Binding-site contacts:
Ligand atom C2 contacts residue VAL148 of chain 1.A at 3.9 Å (hydrophobic).
Ligand atom C3 contacts residue LEU75 of chain 1.A at 4.3 Å (hydrophobic).
Ligand atom O6 contacts residue TRP144 of chain 1.A at 3.7 Å.
Ligand atom C2 contacts residue PHE31 of chain 1.A at 4.0 Å (hydrophobic).
Ligand atom O5 contacts residue ILE71 of chain 1.B at 3.8 Å.
Ligand atom C14 contacts residue TYR30 of chain 1.B at 4.3 Å (hydrophobic).
Ligand atom O7 contacts residue VAL148 of chain 1.A at 4.1 Å.
Ligand atom C20 contacts residue THR149 of chain 1.A at 3.8 Å.
Ligand atom C6 contacts residue GLY72 of chain 1.B at 4.2 Å.
Ligand atom C16 contacts residue TYR30 of chain 1.B at 3.6 Å (hydrophobic).
Ligand atom C18 contacts residue GLY72 of chain 1.B at 4.3 Å.
Ligand atom C18 contacts residue ILE71 of chain 1.B at 3.5 Å (hydrophobic).
Ligand atom C1 contacts residue VAL143 of chain 1.A at 4.0 Å (hydrophobic).
Ligand atom C11 contacts residue THR149 of chain 1.A at 3.8 Å.
Ligand atom O5 contacts residue GLY72 of chain 1.B at 3.7 Å.
Ligand atom C11 contacts residue SER145 of chain 1.A at 4.3 Å.
Ligand atom C12 contacts residue SER145 of chain 1.A at 4.3 Å.
Ligand atom C19 contacts residue ASN152 of chain 1.A at 3.8 Å.
Ligand atom C16 contacts residue THR149 of chain 1.A at 4.2 Å.
Ligand atom O2 contacts residue VAL143 of chain 1.A at 3.0 Å (h-bond).
Ligand atom C15 contacts residue LEU46 of chain 1.B at 4.0 Å (hydrophobic).
Ligand atom O7 contacts residue TRP144 of chain 1.A at 4.1 Å.
Ligand atom C5 contacts residue GLY72 of chain 1.B at 4.3 Å.
Ligand atom C2 contacts residue TYR80 of chain 1.A at 4.4 Å (hydrophobic).
Ligand atom O7 contacts residue SER145 of chain 1.A at 3.4 Å (h-bond).
Ligand atom O6 contacts residue GLY72 of chain 1.B at 3.7 Å.
Ligand atom C1 contacts residue VAL148 of chain 1.A at 3.9 Å (hydrophobic).
Ligand atom C14 contacts residue PHE26 of chain 1.B at 3.8 Å (hydrophobic).
Ligand atom C15 contacts residue PHE26 of chain 1.B at 3.4 Å (hydrophobic).
Ligand atom O7 contacts residue THR149 of chain 1.A at 3.1 Å (h-bond).
Ligand atom O2 contacts residue TRP144 of chain 1.A at 3.8 Å.
Ligand atom C18 contacts residue LEU75 of chain 1.A at 3.7 Å (hydrophobic).
Ligand atom C17 contacts residue LYS27 of chain 1.B at 4.3 Å.
Ligand atom C21 contacts residue SER73 of chain 1.B at 4.4 Å.
Ligand atom O5 contacts residue THR74 of chain 1.B at 4.2 Å.
Ligand atom C7 contacts residue GLY72 of chain 1.B at 3.9 Å.
Ligand atom O5 contacts residue SER73 of chain 1.B at 3.3 Å (h-bond).
Ligand atom C12 contacts residue TRP144 of chain 1.A at 4.1 Å (hydrophobic).
Ligand atom C17 contacts residue THR149 of chain 1.A at 3.8 Å.
Ligand atom C3 contacts residue TYR80 of chain 1.A at 4.0 Å (hydrophobic).

Sequence of chain 1.B:
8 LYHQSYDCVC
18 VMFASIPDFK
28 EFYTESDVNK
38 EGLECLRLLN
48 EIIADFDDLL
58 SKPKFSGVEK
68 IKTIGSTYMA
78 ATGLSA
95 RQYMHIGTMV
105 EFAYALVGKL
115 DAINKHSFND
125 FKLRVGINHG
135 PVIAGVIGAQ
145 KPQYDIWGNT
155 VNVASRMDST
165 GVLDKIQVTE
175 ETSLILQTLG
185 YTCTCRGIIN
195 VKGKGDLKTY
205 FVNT

Sequence of chain 1.A:
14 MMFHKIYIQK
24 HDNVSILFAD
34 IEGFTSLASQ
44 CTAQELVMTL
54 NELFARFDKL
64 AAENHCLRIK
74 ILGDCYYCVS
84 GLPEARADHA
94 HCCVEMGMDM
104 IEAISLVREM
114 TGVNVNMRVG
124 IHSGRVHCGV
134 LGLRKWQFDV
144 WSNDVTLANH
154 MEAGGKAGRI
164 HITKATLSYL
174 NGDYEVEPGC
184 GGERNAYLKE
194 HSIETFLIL

A small-molecule ligand and the protein it binds are described below.
Small molecule (SMILES): C=C[C@@]1(C)CC(=O)[C@]2(O)[C@@]3(C)[C@@H](O)CCC(C)(C)[C@@H]3[C@H](O)[C@H](OC(C)=O)[C@@]2(C)O1